This protein binds this small molecule.
Small molecule (SMILES): CC(=O)N[C@@H]1[C@@H](O)[C@H](O)[C@@H](CO)O[C@H]1O

Binding-site contacts:
Ligand atom O5 contacts residue ASN126 of chain 1.A at 3.5 Å.
Ligand atom C5 contacts residue ASN138 of chain 1.A at 3.6 Å.
Ligand atom C1 contacts residue ASN126 of chain 1.A at 4.2 Å.
Ligand atom N2 contacts residue ASN138 of chain 1.A at 2.9 Å (h-bond).
Ligand atom C4 contacts residue ASN138 of chain 1.A at 4.2 Å.
Ligand atom C1 contacts residue ASN138 of chain 1.A at 1.4 Å.
Ligand atom N2 contacts residue HIS55 of chain 1.A at 4.0 Å.
Ligand atom O5 contacts residue ASN138 of chain 1.A at 2.4 Å (h-bond).
Ligand atom C8 contacts residue HIS55 of chain 1.A at 4.4 Å.
Ligand atom C5 contacts residue ASN126 of chain 1.A at 4.2 Å.
Ligand atom C6 contacts residue ASN126 of chain 1.A at 4.1 Å.
Ligand atom C2 contacts residue ASN138 of chain 1.A at 2.5 Å.
Ligand atom C3 contacts residue ASN138 of chain 1.A at 3.8 Å.
Ligand atom O6 contacts residue ASN126 of chain 1.A at 3.5 Å (h-bond).
Ligand atom C1 contacts residue HIS55 of chain 1.A at 4.3 Å.
Ligand atom C7 contacts residue ASN138 of chain 1.A at 4.0 Å.

Sequence of chain 1.A:
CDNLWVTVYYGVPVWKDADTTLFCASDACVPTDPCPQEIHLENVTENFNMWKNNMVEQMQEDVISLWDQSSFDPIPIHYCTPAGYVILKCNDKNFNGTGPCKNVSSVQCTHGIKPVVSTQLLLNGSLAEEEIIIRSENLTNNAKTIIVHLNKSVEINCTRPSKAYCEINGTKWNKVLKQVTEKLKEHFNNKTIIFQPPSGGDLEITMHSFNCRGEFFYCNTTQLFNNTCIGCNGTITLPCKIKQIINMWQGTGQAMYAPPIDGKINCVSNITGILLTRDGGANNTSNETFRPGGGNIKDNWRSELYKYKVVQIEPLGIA